Sequence of chain 1.D:
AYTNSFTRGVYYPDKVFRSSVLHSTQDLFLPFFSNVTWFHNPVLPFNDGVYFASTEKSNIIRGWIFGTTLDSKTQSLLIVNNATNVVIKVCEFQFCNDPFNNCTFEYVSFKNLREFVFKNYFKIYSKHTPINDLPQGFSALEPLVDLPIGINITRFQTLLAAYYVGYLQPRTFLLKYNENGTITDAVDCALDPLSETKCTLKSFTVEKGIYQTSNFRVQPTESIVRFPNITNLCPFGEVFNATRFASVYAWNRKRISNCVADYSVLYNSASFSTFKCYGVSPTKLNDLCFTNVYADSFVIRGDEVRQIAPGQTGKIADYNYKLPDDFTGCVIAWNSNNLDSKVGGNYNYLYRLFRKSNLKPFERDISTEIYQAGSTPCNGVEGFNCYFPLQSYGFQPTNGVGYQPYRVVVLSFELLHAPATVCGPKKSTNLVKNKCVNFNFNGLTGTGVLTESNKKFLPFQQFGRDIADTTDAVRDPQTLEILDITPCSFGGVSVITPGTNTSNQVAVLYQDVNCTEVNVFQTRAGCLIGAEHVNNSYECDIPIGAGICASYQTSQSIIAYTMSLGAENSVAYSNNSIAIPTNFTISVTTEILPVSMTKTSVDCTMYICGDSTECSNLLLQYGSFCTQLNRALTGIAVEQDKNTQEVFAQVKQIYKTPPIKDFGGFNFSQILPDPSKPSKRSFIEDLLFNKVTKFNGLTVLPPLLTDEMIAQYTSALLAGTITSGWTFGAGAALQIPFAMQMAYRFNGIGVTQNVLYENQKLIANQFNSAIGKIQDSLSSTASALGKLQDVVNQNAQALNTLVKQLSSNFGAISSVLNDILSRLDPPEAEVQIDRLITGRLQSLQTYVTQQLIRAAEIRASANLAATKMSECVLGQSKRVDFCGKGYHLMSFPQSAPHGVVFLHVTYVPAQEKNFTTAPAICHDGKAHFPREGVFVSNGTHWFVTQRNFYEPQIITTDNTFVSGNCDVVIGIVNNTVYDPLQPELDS

A small-molecule ligand and the protein it binds are described below.
Small molecule (SMILES): CC(=O)N[C@@H]1[C@@H](O)[C@H](O)[C@@H](CO)O[C@H]1O

Binding-site contacts:
Ligand atom C7 contacts residue ASN1074 of chain 1.D at 3.5 Å.
Ligand atom C8 contacts residue ASN1074 of chain 1.D at 3.9 Å.
Ligand atom N2 contacts residue ASN1074 of chain 1.D at 2.9 Å (h-bond).
Ligand atom C8 contacts residue GLU1072 of chain 1.D at 3.3 Å.
Ligand atom C1 contacts residue GLN895 of chain 1.E at 4.3 Å.
Ligand atom C5 contacts residue ALA706 of chain 1.D at 3.8 Å (hydrophobic).
Ligand atom O5 contacts residue ALA706 of chain 1.D at 4.3 Å.
Ligand atom O6 contacts residue ALA706 of chain 1.D at 3.4 Å.
Ligand atom C8 contacts residue LYS1073 of chain 1.D at 3.8 Å.
Ligand atom C3 contacts residue ASN1074 of chain 1.D at 3.8 Å.
Ligand atom C1 contacts residue ASN1074 of chain 1.D at 1.4 Å.
Ligand atom C4 contacts residue ASN1074 of chain 1.D at 4.2 Å.
Ligand atom C5 contacts residue ASN1074 of chain 1.D at 3.7 Å.
Ligand atom C6 contacts residue ALA706 of chain 1.D at 4.1 Å (hydrophobic).
Ligand atom O5 contacts residue ASN1074 of chain 1.D at 2.4 Å (h-bond).
Ligand atom O7 contacts residue ASN1074 of chain 1.D at 3.7 Å.
Ligand atom C2 contacts residue ASN1074 of chain 1.D at 2.5 Å.

Sequence of chain 1.E:
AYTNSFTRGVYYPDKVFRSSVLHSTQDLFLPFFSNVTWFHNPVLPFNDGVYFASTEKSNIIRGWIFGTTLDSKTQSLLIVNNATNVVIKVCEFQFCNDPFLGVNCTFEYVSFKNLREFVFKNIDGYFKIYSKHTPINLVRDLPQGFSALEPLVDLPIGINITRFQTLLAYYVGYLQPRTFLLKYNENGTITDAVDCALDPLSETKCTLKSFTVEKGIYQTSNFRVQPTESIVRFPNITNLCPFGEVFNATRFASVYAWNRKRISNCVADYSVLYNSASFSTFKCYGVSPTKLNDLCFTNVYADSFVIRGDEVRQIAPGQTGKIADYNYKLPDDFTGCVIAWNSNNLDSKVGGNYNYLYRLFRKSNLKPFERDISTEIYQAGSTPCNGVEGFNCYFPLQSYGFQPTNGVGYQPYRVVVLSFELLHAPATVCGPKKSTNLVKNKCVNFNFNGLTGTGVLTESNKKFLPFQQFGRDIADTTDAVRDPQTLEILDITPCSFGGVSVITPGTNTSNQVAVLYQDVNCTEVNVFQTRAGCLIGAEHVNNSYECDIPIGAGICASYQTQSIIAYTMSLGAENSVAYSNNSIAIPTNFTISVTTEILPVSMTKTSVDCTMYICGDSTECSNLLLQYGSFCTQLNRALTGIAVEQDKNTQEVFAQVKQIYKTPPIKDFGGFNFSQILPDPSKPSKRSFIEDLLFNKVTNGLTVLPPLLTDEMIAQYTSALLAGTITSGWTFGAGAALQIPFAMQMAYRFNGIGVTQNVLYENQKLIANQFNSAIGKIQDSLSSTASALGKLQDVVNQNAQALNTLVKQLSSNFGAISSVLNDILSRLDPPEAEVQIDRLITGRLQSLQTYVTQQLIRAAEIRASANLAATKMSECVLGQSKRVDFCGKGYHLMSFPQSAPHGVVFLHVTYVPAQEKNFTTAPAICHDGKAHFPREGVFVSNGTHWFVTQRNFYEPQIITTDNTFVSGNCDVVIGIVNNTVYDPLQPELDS